Binding-site contacts:
Ligand atom C8 contacts residue THR29 of chain 1.E at 4.4 Å.
Ligand atom C5 contacts residue ASN61 of chain 1.E at 3.7 Å.
Ligand atom C5 contacts residue TYR28 of chain 1.E at 3.9 Å (hydrophobic).
Ligand atom N2 contacts residue ASN61 of chain 1.E at 2.9 Å (h-bond).
Ligand atom O5 contacts residue TYR28 of chain 1.E at 4.0 Å.
Ligand atom N2 contacts residue TYR28 of chain 1.E at 3.9 Å.
Ligand atom O7 contacts residue ASN61 of chain 1.E at 3.7 Å.
Ligand atom C6 contacts residue TYR28 of chain 1.E at 4.4 Å (hydrophobic).
Ligand atom C2 contacts residue ASN61 of chain 1.E at 2.5 Å.
Ligand atom C3 contacts residue ASN61 of chain 1.E at 3.8 Å.
Ligand atom C2 contacts residue TYR28 of chain 1.E at 4.3 Å (hydrophobic).
Ligand atom C1 contacts residue TYR28 of chain 1.E at 3.6 Å (hydrophobic).
Ligand atom C4 contacts residue ASN61 of chain 1.E at 4.2 Å.
Ligand atom C7 contacts residue ASN61 of chain 1.E at 3.5 Å.
Ligand atom C1 contacts residue ASN61 of chain 1.E at 1.4 Å.
Ligand atom C3 contacts residue TYR28 of chain 1.E at 4.3 Å (hydrophobic).
Ligand atom O5 contacts residue ASN61 of chain 1.E at 2.4 Å (h-bond).
Ligand atom C8 contacts residue ASN61 of chain 1.E at 4.3 Å.

The small molecule below binds the protein below.
Small molecule (SMILES): CC(=O)N[C@@H]1[C@@H](O)[C@H](O)[C@@H](CO)O[C@H]1O

Sequence of chain 1.E:
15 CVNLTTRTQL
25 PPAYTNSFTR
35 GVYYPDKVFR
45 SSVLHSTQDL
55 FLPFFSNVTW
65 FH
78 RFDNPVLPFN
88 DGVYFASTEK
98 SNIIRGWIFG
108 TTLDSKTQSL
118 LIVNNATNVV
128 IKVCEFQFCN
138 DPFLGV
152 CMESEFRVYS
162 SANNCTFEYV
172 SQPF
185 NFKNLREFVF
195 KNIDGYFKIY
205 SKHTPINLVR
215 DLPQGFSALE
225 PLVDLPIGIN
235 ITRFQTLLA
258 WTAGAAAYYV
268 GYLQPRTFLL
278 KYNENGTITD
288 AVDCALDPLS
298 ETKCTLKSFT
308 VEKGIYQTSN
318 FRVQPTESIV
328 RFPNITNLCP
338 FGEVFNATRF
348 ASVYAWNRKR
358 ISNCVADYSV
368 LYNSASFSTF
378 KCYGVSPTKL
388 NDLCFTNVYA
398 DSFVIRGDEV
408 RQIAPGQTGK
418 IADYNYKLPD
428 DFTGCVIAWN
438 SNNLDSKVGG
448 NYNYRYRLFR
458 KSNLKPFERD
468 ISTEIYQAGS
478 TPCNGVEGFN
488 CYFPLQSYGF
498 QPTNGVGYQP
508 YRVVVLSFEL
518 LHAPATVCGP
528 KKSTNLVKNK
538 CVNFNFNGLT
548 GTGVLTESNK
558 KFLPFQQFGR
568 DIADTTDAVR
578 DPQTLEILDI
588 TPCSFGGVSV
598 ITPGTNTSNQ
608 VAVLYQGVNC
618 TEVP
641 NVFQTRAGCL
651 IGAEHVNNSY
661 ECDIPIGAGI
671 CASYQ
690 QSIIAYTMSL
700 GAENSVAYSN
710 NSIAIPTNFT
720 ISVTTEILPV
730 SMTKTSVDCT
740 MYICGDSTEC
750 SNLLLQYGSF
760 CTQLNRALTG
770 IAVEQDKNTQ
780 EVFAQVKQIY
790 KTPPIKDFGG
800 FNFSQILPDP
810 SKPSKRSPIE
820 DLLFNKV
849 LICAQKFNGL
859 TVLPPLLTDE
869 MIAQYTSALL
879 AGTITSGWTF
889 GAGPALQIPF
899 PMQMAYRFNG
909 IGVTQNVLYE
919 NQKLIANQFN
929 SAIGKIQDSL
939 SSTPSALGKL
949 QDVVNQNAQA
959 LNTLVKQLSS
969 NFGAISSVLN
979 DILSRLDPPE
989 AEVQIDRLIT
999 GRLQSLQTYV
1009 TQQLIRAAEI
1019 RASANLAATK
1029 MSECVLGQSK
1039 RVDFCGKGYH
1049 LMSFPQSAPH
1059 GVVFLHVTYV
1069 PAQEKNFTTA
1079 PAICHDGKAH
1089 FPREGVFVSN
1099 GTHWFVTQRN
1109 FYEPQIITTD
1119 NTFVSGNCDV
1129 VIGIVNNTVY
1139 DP